The protein below binds the small molecule below.
Small molecule (SMILES): CC(=O)N[C@H]1[C@H](O[C@H]2[C@H](O)[C@@H](NC(C)=O)CO[C@@H]2CO)O[C@H](CO)[C@@H](O)[C@@H]1O

Sequence of chain 18.Y:
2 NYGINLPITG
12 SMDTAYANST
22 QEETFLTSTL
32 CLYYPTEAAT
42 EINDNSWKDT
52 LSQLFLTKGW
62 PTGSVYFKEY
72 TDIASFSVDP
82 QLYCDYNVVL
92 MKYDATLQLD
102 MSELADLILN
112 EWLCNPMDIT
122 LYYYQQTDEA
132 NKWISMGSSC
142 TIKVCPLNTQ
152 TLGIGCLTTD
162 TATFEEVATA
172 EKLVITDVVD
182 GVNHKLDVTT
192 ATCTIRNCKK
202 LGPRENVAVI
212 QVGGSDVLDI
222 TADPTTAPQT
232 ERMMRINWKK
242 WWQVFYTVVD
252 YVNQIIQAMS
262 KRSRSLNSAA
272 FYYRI

Binding-site contacts:
Ligand atom C4 contacts residue ASN19 of chain 18.Y at 4.5 Å.
Ligand atom O5 contacts residue ASN19 of chain 18.Y at 2.2 Å (h-bond).
Ligand atom C1 contacts residue ASN19 of chain 18.Y at 1.9 Å.
Ligand atom C8 contacts residue TYR17 of chain 18.Y at 4.0 Å (hydrophobic).
Ligand atom O7 contacts residue ASN19 of chain 18.Y at 4.4 Å.
Ligand atom N2 contacts residue ASN19 of chain 18.Y at 4.0 Å.
Ligand atom C2 contacts residue ASN19 of chain 18.Y at 3.4 Å.
Ligand atom O6 contacts residue ASN19 of chain 18.Y at 4.4 Å.
Ligand atom C5 contacts residue ASN19 of chain 18.Y at 3.3 Å.
Ligand atom C6 contacts residue ASN19 of chain 18.Y at 4.1 Å.
Ligand atom C3 contacts residue ASN19 of chain 18.Y at 4.4 Å.